Binding-site contacts:
Ligand atom C2 contacts residue ASN657 of chain 1.B at 2.4 Å.
Ligand atom C4 contacts residue ASN657 of chain 1.B at 4.3 Å.
Ligand atom C1 contacts residue ASN657 of chain 1.B at 1.4 Å.
Ligand atom N2 contacts residue ASN657 of chain 1.B at 2.8 Å (h-bond).
Ligand atom C3 contacts residue ASN657 of chain 1.B at 3.8 Å.
Ligand atom O7 contacts residue ASN657 of chain 1.B at 4.0 Å.
Ligand atom C7 contacts residue ASN657 of chain 1.B at 3.6 Å.
Ligand atom C5 contacts residue ASN657 of chain 1.B at 3.7 Å.
Ligand atom O5 contacts residue ASN657 of chain 1.B at 2.4 Å (h-bond).

Sequence of chain 1.B:
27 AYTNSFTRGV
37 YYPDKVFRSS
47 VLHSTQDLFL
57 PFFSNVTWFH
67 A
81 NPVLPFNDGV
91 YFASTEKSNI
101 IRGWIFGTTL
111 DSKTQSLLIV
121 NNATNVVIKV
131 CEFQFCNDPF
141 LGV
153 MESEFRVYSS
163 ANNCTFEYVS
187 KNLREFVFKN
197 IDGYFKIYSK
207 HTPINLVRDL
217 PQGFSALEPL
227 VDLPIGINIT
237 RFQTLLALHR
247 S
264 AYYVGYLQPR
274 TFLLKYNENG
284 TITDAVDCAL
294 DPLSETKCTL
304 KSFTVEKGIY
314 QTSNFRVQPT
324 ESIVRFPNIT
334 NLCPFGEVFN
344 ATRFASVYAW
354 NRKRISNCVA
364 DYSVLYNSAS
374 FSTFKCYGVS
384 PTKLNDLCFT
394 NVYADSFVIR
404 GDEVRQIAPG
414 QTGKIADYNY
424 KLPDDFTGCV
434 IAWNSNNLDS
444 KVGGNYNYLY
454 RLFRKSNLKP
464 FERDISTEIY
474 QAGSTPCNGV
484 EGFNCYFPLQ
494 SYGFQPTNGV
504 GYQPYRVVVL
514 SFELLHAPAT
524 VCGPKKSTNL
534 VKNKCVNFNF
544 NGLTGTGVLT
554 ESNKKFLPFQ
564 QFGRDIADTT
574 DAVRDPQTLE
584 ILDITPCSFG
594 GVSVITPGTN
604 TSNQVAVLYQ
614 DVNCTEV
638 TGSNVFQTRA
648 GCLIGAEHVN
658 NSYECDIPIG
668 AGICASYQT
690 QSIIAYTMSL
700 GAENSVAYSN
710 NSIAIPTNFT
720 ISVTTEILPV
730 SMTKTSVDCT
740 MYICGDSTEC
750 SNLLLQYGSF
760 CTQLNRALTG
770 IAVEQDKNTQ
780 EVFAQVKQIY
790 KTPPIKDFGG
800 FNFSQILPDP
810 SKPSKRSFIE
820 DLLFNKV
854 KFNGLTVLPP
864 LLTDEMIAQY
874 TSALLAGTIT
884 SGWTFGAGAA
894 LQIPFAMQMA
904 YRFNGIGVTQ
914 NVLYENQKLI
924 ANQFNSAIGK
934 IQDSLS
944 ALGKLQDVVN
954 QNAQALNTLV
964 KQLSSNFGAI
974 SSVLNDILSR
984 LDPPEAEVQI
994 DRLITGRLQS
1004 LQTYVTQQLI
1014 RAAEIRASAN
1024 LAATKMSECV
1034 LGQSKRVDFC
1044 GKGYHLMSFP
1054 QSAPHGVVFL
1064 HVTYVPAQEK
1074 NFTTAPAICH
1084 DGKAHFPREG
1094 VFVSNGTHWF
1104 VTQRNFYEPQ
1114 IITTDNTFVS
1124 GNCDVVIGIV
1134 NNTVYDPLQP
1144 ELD

The protein below binds the small molecule below.
Small molecule (SMILES): CC(=O)N[C@@H]1[C@@H](O)[C@H](O)[C@@H](CO)O[C@H]1O